Sequence of chain 1.J:
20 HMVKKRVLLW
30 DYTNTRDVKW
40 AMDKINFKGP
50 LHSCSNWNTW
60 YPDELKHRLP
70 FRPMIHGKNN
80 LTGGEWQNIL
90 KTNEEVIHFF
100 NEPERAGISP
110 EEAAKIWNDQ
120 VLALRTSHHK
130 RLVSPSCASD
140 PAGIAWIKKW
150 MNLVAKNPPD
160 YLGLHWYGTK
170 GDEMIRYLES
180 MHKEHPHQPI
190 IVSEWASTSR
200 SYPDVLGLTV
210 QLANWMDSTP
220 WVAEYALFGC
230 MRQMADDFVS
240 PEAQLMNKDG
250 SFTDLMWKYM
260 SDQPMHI

The small molecule below binds the protein below.
Small molecule (SMILES): OC[C@H]1O[C@@H](O[C@@H]2[C@@H](O)[C@H](O[C@@H]3[C@@H](O)[C@H](O)O[C@H](CO)[C@H]3O)O[C@H](CO)[C@H]2O)[C@H](O)[C@@H](O)[C@@H]1O

Binding-site contacts:
Ligand atom C4 contacts residue ARG104 of chain 1.J at 3.6 Å.
Ligand atom O3 contacts residue SER138 of chain 1.J at 3.1 Å (h-bond).
Ligand atom C3 contacts residue PHE237 of chain 1.J at 3.9 Å (hydrophobic).
Ligand atom O2 contacts residue TYR166 of chain 1.J at 2.7 Å (h-bond).
Ligand atom C4 contacts residue ASP139 of chain 1.J at 4.0 Å.
Ligand atom O6 contacts residue ARG104 of chain 1.J at 3.7 Å.
Ligand atom O4 contacts residue SER138 of chain 1.J at 3.2 Å (h-bond).
Ligand atom C2 contacts residue ARG104 of chain 1.J at 4.0 Å.
Ligand atom O1 contacts residue GLU172 of chain 1.J at 2.5 Å (salt-bridge).
Ligand atom O5 contacts residue ASP139 of chain 1.J at 4.0 Å.
Ligand atom O2 contacts residue GLU101 of chain 1.J at 2.9 Å (salt-bridge).
Ligand atom O5 contacts residue GLU172 of chain 1.J at 3.6 Å.
Ligand atom C1 contacts residue GLU172 of chain 1.J at 3.4 Å.
Ligand atom C1 contacts residue ARG104 of chain 1.J at 4.0 Å.
Ligand atom O4 contacts residue ARG104 of chain 1.J at 3.5 Å (salt-bridge).
Ligand atom O1 contacts residue TRP165 of chain 1.J at 3.5 Å.
Ligand atom C2 contacts residue SER138 of chain 1.J at 3.4 Å.
Ligand atom C2 contacts residue GLU101 of chain 1.J at 3.5 Å.
Ligand atom C3 contacts residue TYR166 of chain 1.J at 4.0 Å (hydrophobic).
Ligand atom C1 contacts residue SER138 of chain 1.J at 3.9 Å.
Ligand atom O4 contacts residue ASP235 of chain 1.J at 3.6 Å.
Ligand atom O2 contacts residue SER138 of chain 1.J at 3.0 Å (h-bond).
Ligand atom C1 contacts residue PHE237 of chain 1.J at 3.8 Å (hydrophobic).
Ligand atom O5 contacts residue ARG104 of chain 1.J at 3.1 Å (salt-bridge).
Ligand atom O3 contacts residue TYR166 of chain 1.J at 3.4 Å (h-bond).
Ligand atom C5 contacts residue ARG104 of chain 1.J at 3.6 Å.
Ligand atom O2 contacts residue ALA137 of chain 1.J at 3.8 Å.
Ligand atom O6 contacts residue PHE237 of chain 1.J at 4.0 Å.
Ligand atom O4 contacts residue ASP139 of chain 1.J at 3.9 Å.
Ligand atom O5 contacts residue PHE237 of chain 1.J at 4.0 Å.
Ligand atom O3 contacts residue ARG104 of chain 1.J at 3.8 Å.
Ligand atom C5 contacts residue PHE237 of chain 1.J at 3.7 Å (hydrophobic).
Ligand atom O3 contacts residue GLU101 of chain 1.J at 2.9 Å (salt-bridge).
Ligand atom C1 contacts residue TYR166 of chain 1.J at 3.7 Å (hydrophobic).
Ligand atom C2 contacts residue TYR166 of chain 1.J at 3.5 Å (hydrophobic).
Ligand atom O3 contacts residue ALA137 of chain 1.J at 3.9 Å.
Ligand atom C3 contacts residue GLU101 of chain 1.J at 3.9 Å.
Ligand atom C6 contacts residue ARG104 of chain 1.J at 3.4 Å.
Ligand atom O2 contacts residue GLY167 of chain 1.J at 3.3 Å.
Ligand atom C4 contacts residue SER138 of chain 1.J at 3.3 Å.